Sequence of chain 1.C:
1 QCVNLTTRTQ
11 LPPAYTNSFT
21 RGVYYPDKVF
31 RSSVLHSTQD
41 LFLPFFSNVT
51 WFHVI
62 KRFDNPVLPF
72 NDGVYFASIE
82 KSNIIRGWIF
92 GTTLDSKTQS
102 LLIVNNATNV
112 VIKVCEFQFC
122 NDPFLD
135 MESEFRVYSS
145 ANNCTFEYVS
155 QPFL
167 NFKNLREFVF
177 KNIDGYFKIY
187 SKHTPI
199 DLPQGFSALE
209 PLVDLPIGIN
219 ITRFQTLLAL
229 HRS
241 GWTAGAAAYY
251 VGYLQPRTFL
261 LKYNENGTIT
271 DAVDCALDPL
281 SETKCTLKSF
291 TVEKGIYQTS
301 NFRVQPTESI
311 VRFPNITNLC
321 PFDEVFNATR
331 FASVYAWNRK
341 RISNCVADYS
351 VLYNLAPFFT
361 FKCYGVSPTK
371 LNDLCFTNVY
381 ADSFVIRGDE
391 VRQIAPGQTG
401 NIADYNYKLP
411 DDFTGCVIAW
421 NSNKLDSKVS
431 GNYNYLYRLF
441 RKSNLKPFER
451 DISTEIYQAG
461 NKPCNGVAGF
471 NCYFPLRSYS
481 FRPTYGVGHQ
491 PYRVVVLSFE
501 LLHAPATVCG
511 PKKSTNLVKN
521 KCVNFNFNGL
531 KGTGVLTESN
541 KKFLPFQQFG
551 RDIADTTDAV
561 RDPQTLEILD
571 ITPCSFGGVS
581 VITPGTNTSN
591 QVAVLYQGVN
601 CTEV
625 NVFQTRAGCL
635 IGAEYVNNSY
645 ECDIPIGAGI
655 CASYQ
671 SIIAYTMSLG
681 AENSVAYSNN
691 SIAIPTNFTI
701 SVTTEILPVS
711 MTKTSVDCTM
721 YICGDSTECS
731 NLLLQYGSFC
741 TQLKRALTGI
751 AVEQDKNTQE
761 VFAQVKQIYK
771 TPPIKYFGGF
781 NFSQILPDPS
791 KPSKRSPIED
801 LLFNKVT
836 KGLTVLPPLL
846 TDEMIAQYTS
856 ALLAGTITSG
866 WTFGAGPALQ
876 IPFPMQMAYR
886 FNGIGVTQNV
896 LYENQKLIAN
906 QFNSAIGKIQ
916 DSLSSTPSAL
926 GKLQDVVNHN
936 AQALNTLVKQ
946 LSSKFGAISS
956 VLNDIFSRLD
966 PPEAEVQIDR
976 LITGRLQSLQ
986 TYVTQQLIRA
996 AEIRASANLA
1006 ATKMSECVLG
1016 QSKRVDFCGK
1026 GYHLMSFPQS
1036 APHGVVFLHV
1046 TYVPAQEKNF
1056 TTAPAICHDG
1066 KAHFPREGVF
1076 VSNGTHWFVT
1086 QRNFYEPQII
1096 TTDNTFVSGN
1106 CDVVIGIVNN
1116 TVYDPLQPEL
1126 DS

Binding-site contacts:
Ligand atom C6 contacts residue GLN564 of chain 1.C at 4.5 Å.
Ligand atom O5 contacts residue ASN315 of chain 1.C at 2.5 Å (h-bond).
Ligand atom C1 contacts residue ASN315 of chain 1.C at 1.5 Å.
Ligand atom N2 contacts residue GLN564 of chain 1.C at 4.0 Å.
Ligand atom C4 contacts residue GLN564 of chain 1.C at 3.4 Å.
Ligand atom O3 contacts residue GLN564 of chain 1.C at 2.6 Å (h-bond).
Ligand atom O5 contacts residue GLN564 of chain 1.C at 3.9 Å.
Ligand atom C3 contacts residue GLN564 of chain 1.C at 3.4 Å.
Ligand atom N2 contacts residue ARG312 of chain 1.C at 3.1 Å (salt-bridge).
Ligand atom C8 contacts residue ARG312 of chain 1.C at 4.3 Å.
Ligand atom C5 contacts residue GLN564 of chain 1.C at 4.1 Å.
Ligand atom C1 contacts residue GLN564 of chain 1.C at 4.3 Å.
Ligand atom C5 contacts residue ASN315 of chain 1.C at 3.7 Å.
Ligand atom O7 contacts residue ASN315 of chain 1.C at 3.7 Å.
Ligand atom C2 contacts residue ASN315 of chain 1.C at 2.5 Å.
Ligand atom C2 contacts residue GLN564 of chain 1.C at 3.4 Å.
Ligand atom O4 contacts residue GLN564 of chain 1.C at 4.4 Å.
Ligand atom N2 contacts residue ASN315 of chain 1.C at 2.9 Å (h-bond).
Ligand atom C4 contacts residue ASN315 of chain 1.C at 4.3 Å.
Ligand atom O3 contacts residue ARG312 of chain 1.C at 3.7 Å.
Ligand atom C3 contacts residue ARG312 of chain 1.C at 4.2 Å.
Ligand atom C2 contacts residue ARG312 of chain 1.C at 3.5 Å.
Ligand atom C7 contacts residue ARG312 of chain 1.C at 4.1 Å.
Ligand atom C7 contacts residue ASN315 of chain 1.C at 3.5 Å.
Ligand atom C3 contacts residue ASN315 of chain 1.C at 3.8 Å.

A small-molecule ligand and the protein it binds are described below.
Small molecule (SMILES): CC(=O)N[C@@H]1[C@@H](O)[C@H](O)[C@@H](CO)O[C@H]1O